This protein binds this small molecule.
Small molecule (SMILES): N#Cc1c(N)sc2c(F)ccc(-c3c(C(F)(F)F)cc4c(N5C[C@H]6CC[C@@H](C5)N6)nc(OC[C@@]56CCCN5C[C@H](F)C6)nc4c3F)c12

Binding-site contacts:
Ligand atom F47 contacts residue GLN100 of chain 1.A at 3.5 Å.
Ligand atom F24 contacts residue ARG69 of chain 1.A at 3.0 Å.
Ligand atom C29 contacts residue GLY61 of chain 1.A at 3.4 Å.
Ligand atom N16 contacts residue HIS96 of chain 1.A at 2.7 Å (h-bond).
Ligand atom C31 contacts residue TYR97 of chain 1.A at 3.5 Å (hydrophobic).
Ligand atom C2 contacts residue ASP70 of chain 1.A at 3.5 Å.
Ligand atom N34 contacts residue GLY61 of chain 1.A at 2.8 Å (h-bond).
Ligand atom N1 contacts residue ASP70 of chain 1.A at 2.9 Å (salt-bridge).
Ligand atom C31 contacts residue GLY11 of chain 1.A at 3.3 Å.
Ligand atom C28 contacts residue GLY61 of chain 1.A at 3.2 Å.
Ligand atom O35 contacts residue GLU63 of chain 1.A at 3.1 Å (salt-bridge).
Ligand atom C36 contacts residue GLU63 of chain 1.A at 3.2 Å.
Ligand atom C17 contacts residue GLU63 of chain 1.A at 3.4 Å.
Ligand atom N12 contacts residue GLU64 of chain 1.A at 3.1 Å (salt-bridge).
Ligand atom N34 contacts residue ASP13 of chain 1.A at 2.8 Å (salt-bridge).
Ligand atom C31 contacts residue ASP13 of chain 1.A at 3.3 Å.
Ligand atom C33 contacts residue GLY61 of chain 1.A at 3.5 Å.
Ligand atom C17 contacts residue TYR97 of chain 1.A at 3.4 Å (hydrophobic).
Ligand atom F46 contacts residue HIS96 of chain 1.A at 3.0 Å.
Ligand atom C42 contacts residue GLU63 of chain 1.A at 3.4 Å.
Ligand atom C40 contacts residue GLU63 of chain 1.A at 3.3 Å.
Ligand atom C29 contacts residue ASP13 of chain 1.A at 3.5 Å.
Ligand atom C11 contacts residue GLU64 of chain 1.A at 3.3 Å.
Ligand atom C32 contacts residue ASP13 of chain 1.A at 3.4 Å.
Ligand atom F24 contacts residue THR59 of chain 1.A at 3.4 Å.
Ligand atom O35 contacts residue HIS96 of chain 1.A at 3.2 Å (h-bond).
Ligand atom S3 contacts residue ASP70 of chain 1.A at 3.3 Å (salt-bridge).
Ligand atom F26 contacts residue ARG69 of chain 1.A at 3.5 Å.
Ligand atom F47 contacts residue VAL104 of chain 1.A at 3.1 Å.
Ligand atom C30 contacts residue ASP13 of chain 1.A at 3.4 Å.
Ligand atom C15 contacts residue TYR97 of chain 1.A at 3.3 Å (hydrophobic).
Ligand atom F26 contacts residue MET73 of chain 1.A at 3.5 Å.
Ligand atom F25 contacts residue VAL10 of chain 1.A at 3.5 Å.
Ligand atom N1 contacts residue TYR65 of chain 1.A at 3.4 Å.
Ligand atom C17 contacts residue HIS96 of chain 1.A at 3.5 Å.
Ligand atom N1 contacts residue GLU64 of chain 1.A at 2.9 Å (salt-bridge).
Ligand atom N41 contacts residue GLU63 of chain 1.A at 2.8 Å (salt-bridge).
Ligand atom F25 contacts residue MET73 of chain 1.A at 3.5 Å.
Ligand atom N18 contacts residue TYR97 of chain 1.A at 3.4 Å (h-bond).
Ligand atom S3 contacts residue VAL104 of chain 1.A at 3.5 Å.

Sequence of chain 1.A:
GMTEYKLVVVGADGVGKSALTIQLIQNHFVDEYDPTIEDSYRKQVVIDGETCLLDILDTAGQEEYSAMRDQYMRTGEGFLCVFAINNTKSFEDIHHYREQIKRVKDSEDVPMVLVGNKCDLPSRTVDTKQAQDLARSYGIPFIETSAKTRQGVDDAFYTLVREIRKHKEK